A protein and the small-molecule ligand that binds it are described below.
Small molecule (SMILES): c1ccc(-c2ccc(Cn3ccnc3)cc2)cc1

Sequence of chain 1.C:
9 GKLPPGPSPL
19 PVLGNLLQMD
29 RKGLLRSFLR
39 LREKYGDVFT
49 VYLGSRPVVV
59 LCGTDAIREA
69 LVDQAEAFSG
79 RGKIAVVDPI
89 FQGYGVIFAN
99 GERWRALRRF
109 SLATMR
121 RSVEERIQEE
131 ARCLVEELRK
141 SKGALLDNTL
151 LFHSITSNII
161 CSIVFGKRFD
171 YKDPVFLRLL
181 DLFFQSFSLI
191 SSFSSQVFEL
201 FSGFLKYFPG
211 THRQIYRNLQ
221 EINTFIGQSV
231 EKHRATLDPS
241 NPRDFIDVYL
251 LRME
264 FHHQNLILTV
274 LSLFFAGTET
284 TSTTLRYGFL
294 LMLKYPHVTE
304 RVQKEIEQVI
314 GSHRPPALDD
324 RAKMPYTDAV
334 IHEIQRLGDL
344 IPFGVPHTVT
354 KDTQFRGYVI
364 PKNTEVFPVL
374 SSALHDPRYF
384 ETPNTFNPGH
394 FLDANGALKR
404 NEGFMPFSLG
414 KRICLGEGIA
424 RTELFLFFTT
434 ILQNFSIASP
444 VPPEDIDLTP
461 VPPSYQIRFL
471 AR

Binding-site contacts:
Ligand atom CDB contacts residue GLY347 of chain 1.C at 4.3 Å.
Ligand atom CDA contacts residue VAL348 of chain 1.C at 4.5 Å (hydrophobic).
Ligand atom CCB contacts residue ILE344 of chain 1.C at 3.4 Å (hydrophobic).
Ligand atom NAD contacts residue CYS417 of chain 1.C at 4.2 Å.
Ligand atom CAF contacts residue HEM1 of chain 1.I at 3.9 Å.
Ligand atom NAB contacts residue THR283 of chain 1.C at 3.5 Å (h-bond).
Ligand atom CDE contacts residue VAL348 of chain 1.C at 4.5 Å (hydrophobic).
Ligand atom NAB contacts residue ILE344 of chain 1.C at 4.5 Å.
Ligand atom CAE contacts residue ALA279 of chain 1.C at 4.5 Å (hydrophobic).
Ligand atom CDD contacts residue PRO349 of chain 1.C at 4.1 Å (hydrophobic).
Ligand atom CAA contacts residue ILE344 of chain 1.C at 4.4 Å (hydrophobic).
Ligand atom NAD contacts residue HEM1 of chain 1.I at 1.9 Å.
Ligand atom CAF contacts residue GLY280 of chain 1.C at 3.4 Å.
Ligand atom NAB contacts residue ALA279 of chain 1.C at 3.6 Å (h-bond).
Ligand atom CDC contacts residue GLY347 of chain 1.C at 4.3 Å.
Ligand atom NAD contacts residue GLY280 of chain 1.C at 4.1 Å.
Ligand atom CAE contacts residue HEM1 of chain 1.I at 2.6 Å.
Ligand atom CAC contacts residue ILE344 of chain 1.C at 3.8 Å (hydrophobic).
Ligand atom NAB contacts residue HEM1 of chain 1.I at 4.0 Å.
Ligand atom CAE contacts residue GLY280 of chain 1.C at 3.6 Å.
Ligand atom CAA contacts residue THR283 of chain 1.C at 2.9 Å.
Ligand atom CCA contacts residue THR283 of chain 1.C at 4.2 Å.
Ligand atom CDF contacts residue VAL348 of chain 1.C at 4.3 Å (hydrophobic).
Ligand atom NAB contacts residue GLY280 of chain 1.C at 3.9 Å.
Ligand atom CCD contacts residue VAL348 of chain 1.C at 4.5 Å (hydrophobic).
Ligand atom CCC contacts residue VAL348 of chain 1.C at 4.0 Å (hydrophobic).
Ligand atom CAC contacts residue HEM1 of chain 1.I at 2.7 Å.
Ligand atom CDC contacts residue PRO349 of chain 1.C at 4.3 Å (hydrophobic).
Ligand atom CCC contacts residue ILE344 of chain 1.C at 3.7 Å (hydrophobic).
Ligand atom CAC contacts residue THR283 of chain 1.C at 3.8 Å.
Ligand atom CCA contacts residue ILE344 of chain 1.C at 4.4 Å (hydrophobic).
Ligand atom CAC contacts residue GLY280 of chain 1.C at 4.3 Å.
Ligand atom CAF contacts residue ALA279 of chain 1.C at 3.5 Å (hydrophobic).
Ligand atom CAA contacts residue ALA279 of chain 1.C at 3.3 Å (hydrophobic).